Sequence of chain 1.B:
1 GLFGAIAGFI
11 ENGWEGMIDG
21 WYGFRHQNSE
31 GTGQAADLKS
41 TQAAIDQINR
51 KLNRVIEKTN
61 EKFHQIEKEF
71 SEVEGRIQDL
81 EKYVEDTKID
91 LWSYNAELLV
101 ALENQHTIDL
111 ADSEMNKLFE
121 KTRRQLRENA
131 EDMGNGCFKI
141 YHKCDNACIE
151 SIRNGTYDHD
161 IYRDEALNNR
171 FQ

Binding-site contacts:
Ligand atom C1 contacts residue ASN38 of chain 1.A at 3.0 Å.
Ligand atom O7 contacts residue ASN38 of chain 1.A at 4.0 Å.
Ligand atom O6 contacts residue THR318 of chain 1.A at 3.9 Å.
Ligand atom C1 contacts residue THR318 of chain 1.A at 4.2 Å.
Ligand atom C7 contacts residue ASN38 of chain 1.A at 3.6 Å.
Ligand atom O1 contacts residue ASN38 of chain 1.A at 3.5 Å (h-bond).
Ligand atom C6 contacts residue LEU52 of chain 1.B at 3.9 Å (hydrophobic).
Ligand atom C8 contacts residue ASN38 of chain 1.A at 4.5 Å.
Ligand atom N2 contacts residue ASN38 of chain 1.A at 3.0 Å (h-bond).
Ligand atom O5 contacts residue THR318 of chain 1.A at 3.8 Å.
Ligand atom C2 contacts residue ASN38 of chain 1.A at 3.9 Å.
Ligand atom O6 contacts residue LEU52 of chain 1.B at 3.1 Å.
Ligand atom O5 contacts residue ASN38 of chain 1.A at 3.6 Å (h-bond).

Sequence of chain 1.A:
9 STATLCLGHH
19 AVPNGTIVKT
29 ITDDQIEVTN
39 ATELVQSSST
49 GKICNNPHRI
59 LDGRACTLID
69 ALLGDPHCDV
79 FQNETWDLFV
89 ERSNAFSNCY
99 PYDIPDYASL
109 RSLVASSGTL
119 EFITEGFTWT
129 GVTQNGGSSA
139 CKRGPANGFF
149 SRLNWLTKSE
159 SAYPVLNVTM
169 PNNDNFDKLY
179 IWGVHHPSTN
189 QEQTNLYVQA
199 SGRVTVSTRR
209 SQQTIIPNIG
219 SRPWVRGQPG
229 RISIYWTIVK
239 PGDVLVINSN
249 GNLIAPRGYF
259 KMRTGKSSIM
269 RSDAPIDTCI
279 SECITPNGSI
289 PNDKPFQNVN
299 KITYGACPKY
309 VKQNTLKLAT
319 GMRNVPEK

A protein and the small-molecule ligand that binds it are described below.
Small molecule (SMILES): CC(=O)N[C@@H]1[C@@H](O)[C@H](O)[C@@H](CO)O[C@H]1O